Binding-site contacts:
Ligand atom C5 contacts residue THR4 of chain 1.A at 3.5 Å.
Ligand atom C1 contacts residue THR4 of chain 1.A at 4.0 Å.
Ligand atom C4 contacts residue THR4 of chain 1.A at 4.2 Å.
Ligand atom C6 contacts residue THR4 of chain 1.A at 3.4 Å.

The protein below binds the small molecule below.
Small molecule (SMILES): O=C(O)c1ccccc1O

Sequence of chain 1.A:
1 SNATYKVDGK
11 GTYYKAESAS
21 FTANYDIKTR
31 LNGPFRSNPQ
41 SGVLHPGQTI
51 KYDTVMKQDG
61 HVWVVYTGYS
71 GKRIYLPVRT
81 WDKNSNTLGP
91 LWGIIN